A small-molecule ligand and the protein it binds are described below.
Small molecule (SMILES): CCCC[C@H](N)P(=O)(O)O

Binding-site contacts:
Ligand atom N contacts residue MN1 of chain 1.H at 2.2 Å.
Ligand atom CA contacts residue ASP96 of chain 1.B at 3.6 Å.
Ligand atom O1 contacts residue HIS170 of chain 1.B at 3.9 Å.
Ligand atom N contacts residue THR98 of chain 1.B at 3.3 Å (h-bond).
Ligand atom P contacts residue GLU203 of chain 1.B at 3.7 Å.
Ligand atom N contacts residue MN1 of chain 1.G at 3.9 Å.
Ligand atom CD contacts residue TYR61 of chain 1.B at 3.8 Å (hydrophobic).
Ligand atom CA contacts residue MN1 of chain 1.H at 3.2 Å.
Ligand atom CE contacts residue TYR64 of chain 1.B at 3.7 Å (hydrophobic).
Ligand atom CG contacts residue CYS69 of chain 1.B at 3.5 Å (hydrophobic).
Ligand atom CG contacts residue HIS78 of chain 1.B at 3.8 Å.
Ligand atom O2 contacts residue HIS170 of chain 1.B at 3.6 Å (h-bond).
Ligand atom CB contacts residue PHE176 of chain 1.B at 3.5 Å (hydrophobic).
Ligand atom O2 contacts residue GLU234 of chain 1.B at 3.5 Å (salt-bridge).
Ligand atom O1 contacts residue HIS177 of chain 1.B at 2.6 Å (h-bond).
Ligand atom CA contacts residue HIS78 of chain 1.B at 4.0 Å.
Ligand atom O1 contacts residue MN1 of chain 1.G at 3.6 Å.
Ligand atom CG contacts residue CYS58 of chain 1.B at 4.1 Å (hydrophobic).
Ligand atom O2 contacts residue ASP107 of chain 1.B at 3.1 Å (salt-bridge).
Ligand atom CE contacts residue CYS58 of chain 1.B at 3.8 Å (hydrophobic).
Ligand atom P contacts residue HIS177 of chain 1.B at 4.0 Å.
Ligand atom O3 contacts residue GLU203 of chain 1.B at 3.6 Å (salt-bridge).
Ligand atom O2 contacts residue MN1 of chain 1.G at 1.9 Å.
Ligand atom CD contacts residue CYS69 of chain 1.B at 4.2 Å (hydrophobic).
Ligand atom O2 contacts residue GLU203 of chain 1.B at 2.6 Å (salt-bridge).
Ligand atom CD contacts residue HIS78 of chain 1.B at 4.2 Å.
Ligand atom P contacts residue MN1 of chain 1.G at 3.3 Å.
Ligand atom O3 contacts residue HIS78 of chain 1.B at 2.7 Å (h-bond).
Ligand atom N contacts residue ASP107 of chain 1.B at 3.1 Å (salt-bridge).
Ligand atom CD contacts residue TRP220 of chain 1.B at 4.1 Å (hydrophobic).
Ligand atom CE contacts residue TYR61 of chain 1.B at 3.7 Å (hydrophobic).
Ligand atom P contacts residue HIS78 of chain 1.B at 3.8 Å.
Ligand atom N contacts residue PHE176 of chain 1.B at 3.8 Å.
Ligand atom N contacts residue ASP96 of chain 1.B at 3.2 Å (salt-bridge).
Ligand atom P contacts residue MN1 of chain 1.H at 3.6 Å.
Ligand atom CB contacts residue HIS78 of chain 1.B at 4.1 Å.
Ligand atom O2 contacts residue MN1 of chain 1.H at 2.8 Å.
Ligand atom O2 contacts residue ASP96 of chain 1.B at 3.9 Å.
Ligand atom P contacts residue ASP96 of chain 1.B at 4.2 Å.
Ligand atom P contacts residue ASP107 of chain 1.B at 4.1 Å.

Sequence of chain 1.B:
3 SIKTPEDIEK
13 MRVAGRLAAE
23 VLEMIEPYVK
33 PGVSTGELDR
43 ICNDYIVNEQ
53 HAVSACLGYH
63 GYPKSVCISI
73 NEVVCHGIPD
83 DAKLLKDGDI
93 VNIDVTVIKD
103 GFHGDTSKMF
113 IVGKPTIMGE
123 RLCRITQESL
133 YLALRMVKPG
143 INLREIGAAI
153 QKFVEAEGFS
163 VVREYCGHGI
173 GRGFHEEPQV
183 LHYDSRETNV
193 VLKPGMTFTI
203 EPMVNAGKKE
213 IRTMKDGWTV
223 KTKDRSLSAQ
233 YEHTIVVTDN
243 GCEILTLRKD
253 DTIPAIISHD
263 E